Sequence of chain 5.A:
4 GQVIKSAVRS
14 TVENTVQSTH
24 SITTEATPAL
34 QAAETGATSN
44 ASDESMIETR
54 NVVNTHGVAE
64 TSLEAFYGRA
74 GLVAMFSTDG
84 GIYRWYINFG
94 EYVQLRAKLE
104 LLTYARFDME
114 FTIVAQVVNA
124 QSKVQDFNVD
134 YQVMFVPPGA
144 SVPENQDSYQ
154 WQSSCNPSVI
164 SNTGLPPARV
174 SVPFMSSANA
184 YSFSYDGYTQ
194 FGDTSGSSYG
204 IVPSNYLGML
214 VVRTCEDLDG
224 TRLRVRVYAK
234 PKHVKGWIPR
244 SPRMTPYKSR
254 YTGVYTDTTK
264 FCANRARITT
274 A

A protein and the small-molecule ligand that binds it are described below.
Small molecule (SMILES): NCC(=O)O

Sequence of chain 5.C:
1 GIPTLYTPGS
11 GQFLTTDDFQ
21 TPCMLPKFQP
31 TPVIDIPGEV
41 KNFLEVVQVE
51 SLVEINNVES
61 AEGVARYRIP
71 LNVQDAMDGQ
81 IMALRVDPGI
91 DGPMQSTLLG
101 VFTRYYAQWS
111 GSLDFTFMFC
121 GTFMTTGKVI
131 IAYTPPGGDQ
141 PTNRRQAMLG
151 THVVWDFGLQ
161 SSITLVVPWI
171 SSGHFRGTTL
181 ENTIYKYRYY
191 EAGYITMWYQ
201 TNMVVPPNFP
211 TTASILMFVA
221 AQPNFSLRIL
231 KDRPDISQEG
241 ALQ

Binding-site contacts:
Ligand atom O contacts residue ASP235 of chain 5.C at 4.5 Å.
Ligand atom C contacts residue ASP235 of chain 5.C at 4.0 Å.
Ligand atom OXT contacts residue PHE264 of chain 5.A at 4.2 Å.
Ligand atom CA contacts residue MET247 of chain 5.A at 4.1 Å (hydrophobic).
Ligand atom N contacts residue PHE264 of chain 5.A at 3.5 Å (h-bond).
Ligand atom CA contacts residue CYS1 of chain 5.E at 2.4 Å (hydrophobic).
Ligand atom O contacts residue PHE264 of chain 5.A at 3.9 Å.
Ligand atom C contacts residue GLN95 of chain 5.C at 3.1 Å.
Ligand atom C contacts residue CYS1 of chain 5.E at 2.8 Å (hydrophobic).
Ligand atom O contacts residue MET247 of chain 5.A at 3.4 Å (h-bond).
Ligand atom O contacts residue SER96 of chain 5.C at 3.6 Å.
Ligand atom CA contacts residue PHE264 of chain 5.A at 3.1 Å (hydrophobic).
Ligand atom O contacts residue GLN95 of chain 5.C at 3.3 Å (h-bond).
Ligand atom N contacts residue CYS1 of chain 5.E at 1.3 Å.
Ligand atom O contacts residue CYS1 of chain 5.E at 3.7 Å.
Ligand atom OXT contacts residue GLN95 of chain 5.C at 2.7 Å (h-bond).
Ligand atom N contacts residue MET247 of chain 5.A at 3.8 Å.
Ligand atom C contacts residue MET247 of chain 5.A at 3.9 Å (hydrophobic).
Ligand atom C contacts residue PHE264 of chain 5.A at 3.8 Å (hydrophobic).
Ligand atom CA contacts residue CYS265 of chain 5.A at 4.4 Å (hydrophobic).
Ligand atom CA contacts residue GLN95 of chain 5.C at 4.2 Å.
Ligand atom OXT contacts residue CYS1 of chain 5.E at 2.7 Å (h-bond).
Ligand atom OXT contacts residue ASP235 of chain 5.C at 2.9 Å (salt-bridge).